Binding-site contacts:
Ligand atom C7 contacts residue ASN59 of chain 1.A at 4.3 Å.
Ligand atom C6 contacts residue ASN59 of chain 1.A at 4.5 Å.
Ligand atom O3 contacts residue SER61 of chain 1.A at 3.0 Å (h-bond).
Ligand atom O6 contacts residue ASN59 of chain 1.A at 4.2 Å.
Ligand atom C4 contacts residue ASN59 of chain 1.A at 4.3 Å.
Ligand atom C2 contacts residue SER61 of chain 1.A at 3.5 Å.
Ligand atom O5 contacts residue SER61 of chain 1.A at 4.1 Å.
Ligand atom O3 contacts residue ASN59 of chain 1.A at 3.9 Å.
Ligand atom C1 contacts residue SER61 of chain 1.A at 3.8 Å.
Ligand atom C5 contacts residue ASN59 of chain 1.A at 3.7 Å.
Ligand atom C3 contacts residue SER61 of chain 1.A at 3.8 Å.
Ligand atom N2 contacts residue ASN59 of chain 1.A at 3.3 Å (h-bond).
Ligand atom C7 contacts residue THR62 of chain 1.A at 4.0 Å.
Ligand atom C1 contacts residue ASN59 of chain 1.A at 1.5 Å.
Ligand atom C2 contacts residue ASN59 of chain 1.A at 2.5 Å.
Ligand atom C3 contacts residue ASN59 of chain 1.A at 3.7 Å.
Ligand atom O5 contacts residue ASN59 of chain 1.A at 2.4 Å (h-bond).
Ligand atom O7 contacts residue THR62 of chain 1.A at 4.0 Å.
Ligand atom C8 contacts residue THR62 of chain 1.A at 4.0 Å.

Sequence of chain 1.A:
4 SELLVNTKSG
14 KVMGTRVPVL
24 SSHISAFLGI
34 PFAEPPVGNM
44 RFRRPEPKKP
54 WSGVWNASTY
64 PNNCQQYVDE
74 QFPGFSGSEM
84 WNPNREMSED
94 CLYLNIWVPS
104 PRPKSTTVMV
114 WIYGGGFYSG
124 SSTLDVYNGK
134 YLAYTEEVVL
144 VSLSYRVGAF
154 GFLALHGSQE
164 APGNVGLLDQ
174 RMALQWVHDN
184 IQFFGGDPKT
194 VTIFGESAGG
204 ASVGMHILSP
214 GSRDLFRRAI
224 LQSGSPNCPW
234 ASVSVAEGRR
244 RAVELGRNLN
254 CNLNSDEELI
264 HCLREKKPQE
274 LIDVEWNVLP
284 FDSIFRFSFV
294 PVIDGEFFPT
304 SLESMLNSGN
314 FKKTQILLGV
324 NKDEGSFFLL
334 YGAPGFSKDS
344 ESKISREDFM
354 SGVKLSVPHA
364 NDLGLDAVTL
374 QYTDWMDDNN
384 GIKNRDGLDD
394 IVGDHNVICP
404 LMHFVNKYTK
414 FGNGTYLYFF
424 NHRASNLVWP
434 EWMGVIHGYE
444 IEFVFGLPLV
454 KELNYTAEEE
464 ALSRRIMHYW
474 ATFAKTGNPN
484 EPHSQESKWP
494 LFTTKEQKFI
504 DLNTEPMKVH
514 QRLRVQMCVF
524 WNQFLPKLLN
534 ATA

This small molecule binds to this protein.
Small molecule (SMILES): CC(=O)N[C@@H]1[C@@H](O)[C@H](O)[C@@H](CO)O[C@H]1O